Sequence of chain 1.A:
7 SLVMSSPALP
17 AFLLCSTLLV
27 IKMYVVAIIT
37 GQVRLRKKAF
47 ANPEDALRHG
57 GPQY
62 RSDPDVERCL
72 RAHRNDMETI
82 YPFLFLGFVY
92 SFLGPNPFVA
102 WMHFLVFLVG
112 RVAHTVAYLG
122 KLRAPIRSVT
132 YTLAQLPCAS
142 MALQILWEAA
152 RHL

Sequence of chain 2.A:
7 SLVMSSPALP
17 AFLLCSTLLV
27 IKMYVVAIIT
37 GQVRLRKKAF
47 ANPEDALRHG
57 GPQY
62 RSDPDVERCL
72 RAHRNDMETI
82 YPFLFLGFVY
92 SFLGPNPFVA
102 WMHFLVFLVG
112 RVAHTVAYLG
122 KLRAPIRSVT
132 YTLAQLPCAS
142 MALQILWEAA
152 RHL

The small molecule below binds the protein below.
Small molecule (SMILES): Cc1cccc2ccc(N3CCC(C(=O)N[C@H]4CCC[C@H]4CCc4ccccc4C(=O)O)CC3)nc12

Binding-site contacts:
Ligand atom O1 contacts residue ARG54 of chain 2.A at 2.9 Å (salt-bridge).
Ligand atom O1 contacts residue PRO126 of chain 1.A at 3.5 Å.
Ligand atom C14 contacts residue TYR132 of chain 1.A at 3.7 Å (hydrophobic).
Ligand atom N1 contacts residue TYR132 of chain 1.A at 3.4 Å.
Ligand atom C27 contacts residue GSH1 of chain 1.C at 3.9 Å.
Ligand atom C28 contacts residue PHE46 of chain 2.A at 3.7 Å (hydrophobic).
Ligand atom C20 contacts residue PG41 of chain 2.F at 3.8 Å.
Ligand atom C3 contacts residue TYR132 of chain 1.A at 3.6 Å (hydrophobic).
Ligand atom C22 contacts residue THR133 of chain 1.A at 3.7 Å.
Ligand atom C29 contacts residue GLY37 of chain 2.A at 3.7 Å.
Ligand atom C15 contacts residue GLY37 of chain 2.A at 3.6 Å.
Ligand atom C4 contacts residue TYR132 of chain 1.A at 3.6 Å (hydrophobic).
Ligand atom C5 contacts residue TYR132 of chain 1.A at 3.6 Å (hydrophobic).
Ligand atom C11 contacts residue TYR30 of chain 2.A at 3.8 Å (hydrophobic).
Ligand atom C19 contacts residue PG41 of chain 2.F at 3.6 Å.
Ligand atom C3 contacts residue THR133 of chain 1.A at 3.4 Å.
Ligand atom N1 contacts residue ILE34 of chain 2.A at 3.8 Å.
Ligand atom O2 contacts residue PG41 of chain 2.F at 3.6 Å.
Ligand atom C11 contacts residue GLN136 of chain 1.A at 3.8 Å.
Ligand atom C6 contacts residue PG41 of chain 2.F at 3.4 Å.
Ligand atom C18 contacts residue SER129 of chain 1.A at 3.6 Å.
Ligand atom C8 contacts residue GLN136 of chain 1.A at 3.7 Å.
Ligand atom C23 contacts residue VAL130 of chain 1.A at 3.8 Å (hydrophobic).
Ligand atom C12 contacts residue GLN136 of chain 1.A at 3.7 Å.
Ligand atom O1 contacts residue HIS55 of chain 2.A at 3.5 Å (h-bond).
Ligand atom N contacts residue TYR132 of chain 1.A at 3.6 Å.
Ligand atom C7 contacts residue PG41 of chain 2.F at 3.5 Å.
Ligand atom C21 contacts residue SER129 of chain 1.A at 3.8 Å.
Ligand atom C6 contacts residue THR133 of chain 1.A at 3.8 Å.
Ligand atom C10 contacts residue GLN136 of chain 1.A at 3.9 Å.
Ligand atom C25 contacts residue PRO126 of chain 1.A at 3.8 Å (hydrophobic).
Ligand atom C13 contacts residue GLN136 of chain 1.A at 3.6 Å.
Ligand atom C26 contacts residue ARG54 of chain 2.A at 3.5 Å.
Ligand atom C contacts residue ALA33 of chain 2.A at 3.9 Å (hydrophobic).
Ligand atom N2 contacts residue GSH1 of chain 1.C at 3.4 Å (h-bond).
Ligand atom O contacts residue GLY37 of chain 2.A at 3.3 Å.
Ligand atom C14 contacts residue TYR30 of chain 2.A at 3.6 Å (hydrophobic).
Ligand atom C24 contacts residue PRO126 of chain 1.A at 3.8 Å (hydrophobic).
Ligand atom O2 contacts residue ARG54 of chain 2.A at 2.7 Å (salt-bridge).
Ligand atom C26 contacts residue PRO126 of chain 1.A at 3.6 Å (hydrophobic).